Sequence of chain 1.D:
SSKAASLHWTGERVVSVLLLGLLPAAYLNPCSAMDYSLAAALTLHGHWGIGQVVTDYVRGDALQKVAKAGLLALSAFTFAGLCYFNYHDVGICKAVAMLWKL

Binding-site contacts:
Ligand atom F2 contacts residue TYR114 of chain 1.D at 3.4 Å.
Ligand atom C5 contacts residue ARG72 of chain 1.C at 3.6 Å.
Ligand atom F3 contacts residue ASP113 of chain 1.D at 3.7 Å.
Ligand atom O1 contacts residue TRP201 of chain 1.B at 3.0 Å (h-bond).
Ligand atom F3 contacts residue HIS244 of chain 1.B at 3.6 Å.
Ligand atom O2 contacts residue MET65 of chain 1.C at 3.3 Å (h-bond).
Ligand atom F1 contacts residue TRP201 of chain 1.B at 3.0 Å.
Ligand atom C7 contacts residue ARG72 of chain 1.C at 3.7 Å.
Ligand atom C2 contacts residue TYR114 of chain 1.D at 3.8 Å (hydrophobic).
Ligand atom F3 contacts residue SER198 of chain 1.B at 2.9 Å.
Ligand atom C7 contacts residue HIS244 of chain 1.B at 3.6 Å.
Ligand atom C14 contacts residue TRP201 of chain 1.B at 3.9 Å (hydrophobic).
Ligand atom F2 contacts residue ASP113 of chain 1.D at 2.9 Å.
Ligand atom C6 contacts residue ARG72 of chain 1.C at 3.8 Å.
Ligand atom C13 contacts residue TRP201 of chain 1.B at 3.7 Å (hydrophobic).
Ligand atom C8 contacts residue TYR114 of chain 1.D at 3.5 Å (hydrophobic).
Ligand atom C15 contacts residue MET65 of chain 1.C at 4.0 Å (hydrophobic).
Ligand atom C13 contacts residue ILE56 of chain 1.C at 4.0 Å (hydrophobic).
Ligand atom C3 contacts residue TYR114 of chain 1.D at 3.5 Å (hydrophobic).
Ligand atom C12 contacts residue ILE56 of chain 1.C at 3.4 Å (hydrophobic).
Ligand atom O1 contacts residue TYR114 of chain 1.D at 2.9 Å (h-bond).
Ligand atom N contacts residue ILE69 of chain 1.C at 3.9 Å.
Ligand atom C6 contacts residue SER68 of chain 1.C at 3.9 Å.
Ligand atom C7 contacts residue ILE246 of chain 1.B at 4.0 Å (hydrophobic).
Ligand atom C2 contacts residue ILE246 of chain 1.B at 3.9 Å (hydrophobic).
Ligand atom F2 contacts residue TRP201 of chain 1.B at 3.9 Å.
Ligand atom C17 contacts residue TRP61 of chain 1.C at 3.4 Å (hydrophobic).
Ligand atom C5 contacts residue SER68 of chain 1.C at 3.1 Å.
Ligand atom C16 contacts residue ILE56 of chain 1.C at 3.8 Å (hydrophobic).
Ligand atom C7 contacts residue ASP113 of chain 1.D at 3.9 Å.
Ligand atom C15 contacts residue TRP61 of chain 1.C at 4.0 Å (hydrophobic).
Ligand atom C10 contacts residue ILE69 of chain 1.C at 3.8 Å (hydrophobic).
Ligand atom F3 contacts residue ILE246 of chain 1.B at 4.0 Å.
Ligand atom F1 contacts residue PRO197 of chain 1.B at 3.5 Å.
Ligand atom F1 contacts residue SER198 of chain 1.B at 3.9 Å.
Ligand atom F2 contacts residue ARG72 of chain 1.C at 3.2 Å.
Ligand atom C1 contacts residue ASP113 of chain 1.D at 3.7 Å.
Ligand atom C2 contacts residue ARG72 of chain 1.C at 3.8 Å.
Ligand atom C17 contacts residue MET65 of chain 1.C at 3.6 Å (hydrophobic).
Ligand atom C4 contacts residue SER68 of chain 1.C at 3.2 Å.

The small molecule below binds the protein below.
Small molecule (SMILES): CC(C)Oc1cccc(NC(=O)c2ccccc2C(F)(F)F)c1

Sequence of chain 1.B:
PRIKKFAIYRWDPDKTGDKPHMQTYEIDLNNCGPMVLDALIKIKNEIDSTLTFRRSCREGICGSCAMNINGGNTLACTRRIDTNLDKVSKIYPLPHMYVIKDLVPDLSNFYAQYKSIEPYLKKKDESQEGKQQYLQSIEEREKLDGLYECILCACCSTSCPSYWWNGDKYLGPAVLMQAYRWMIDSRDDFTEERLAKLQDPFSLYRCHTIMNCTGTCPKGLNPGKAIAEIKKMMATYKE

Sequence of chain 1.C:
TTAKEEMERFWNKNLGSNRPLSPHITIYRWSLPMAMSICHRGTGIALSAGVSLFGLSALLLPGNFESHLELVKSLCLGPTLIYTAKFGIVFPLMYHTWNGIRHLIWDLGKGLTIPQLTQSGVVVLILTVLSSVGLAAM